Sequence of chain 1.A:
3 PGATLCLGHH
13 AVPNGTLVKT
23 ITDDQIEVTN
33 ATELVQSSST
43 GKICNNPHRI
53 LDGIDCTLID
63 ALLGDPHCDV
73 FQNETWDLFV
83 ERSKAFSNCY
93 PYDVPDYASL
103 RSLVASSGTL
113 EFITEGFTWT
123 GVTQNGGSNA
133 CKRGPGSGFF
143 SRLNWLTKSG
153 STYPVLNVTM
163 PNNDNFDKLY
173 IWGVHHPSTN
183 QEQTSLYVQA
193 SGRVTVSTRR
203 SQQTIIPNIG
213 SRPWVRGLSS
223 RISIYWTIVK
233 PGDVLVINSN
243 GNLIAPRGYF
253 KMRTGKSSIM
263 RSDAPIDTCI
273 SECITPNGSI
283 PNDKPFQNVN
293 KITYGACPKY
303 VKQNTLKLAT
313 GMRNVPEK

Sequence of chain 1.C:
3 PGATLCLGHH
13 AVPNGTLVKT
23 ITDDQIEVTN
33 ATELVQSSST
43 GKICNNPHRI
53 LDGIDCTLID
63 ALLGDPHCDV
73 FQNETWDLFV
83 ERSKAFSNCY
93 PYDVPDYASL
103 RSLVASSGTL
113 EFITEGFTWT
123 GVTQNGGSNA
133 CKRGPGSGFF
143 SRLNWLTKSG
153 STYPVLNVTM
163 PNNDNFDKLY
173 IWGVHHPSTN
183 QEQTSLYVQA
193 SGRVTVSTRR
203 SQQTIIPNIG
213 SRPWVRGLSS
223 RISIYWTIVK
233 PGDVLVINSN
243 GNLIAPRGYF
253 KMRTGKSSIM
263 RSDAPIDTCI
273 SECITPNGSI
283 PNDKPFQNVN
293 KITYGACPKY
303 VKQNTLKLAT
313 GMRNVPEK

The protein below binds the small molecule below.
Small molecule (SMILES): CC(=O)N[C@H]1[C@H](O[C@H]2[C@H](O)[C@@H](NC(C)=O)CO[C@@H]2CO)O[C@H](CO)[C@@H](O[C@@H]2O[C@H](CO[C@H]3O[C@H](CO)[C@@H](O)[C@H](O)[C@@H]3O)[C@@H](O)[C@H](O)[C@@H]2O)[C@@H]1O

Binding-site contacts:
Ligand atom C8 contacts residue ASN159 of chain 1.A at 4.1 Å.
Ligand atom C5 contacts residue ASN159 of chain 1.A at 3.6 Å.
Ligand atom C2 contacts residue TRP216 of chain 1.C at 4.2 Å (hydrophobic).
Ligand atom N2 contacts residue SER213 of chain 1.C at 4.0 Å.
Ligand atom C6 contacts residue THR161 of chain 1.A at 3.7 Å.
Ligand atom O5 contacts residue ASN159 of chain 1.A at 2.4 Å (h-bond).
Ligand atom C8 contacts residue SER213 of chain 1.C at 4.5 Å.
Ligand atom C8 contacts residue THR161 of chain 1.A at 3.8 Å.
Ligand atom C4 contacts residue ASN159 of chain 1.A at 4.2 Å.
Ligand atom C2 contacts residue ASN159 of chain 1.A at 2.2 Å.
Ligand atom C5 contacts residue TRP216 of chain 1.C at 4.4 Å (hydrophobic).
Ligand atom O7 contacts residue TRP216 of chain 1.C at 3.5 Å (h-bond).
Ligand atom O7 contacts residue PRO215 of chain 1.C at 4.1 Å.
Ligand atom O6 contacts residue TRP216 of chain 1.C at 4.5 Å.
Ligand atom C8 contacts residue VAL236 of chain 1.A at 4.0 Å (hydrophobic).
Ligand atom O3 contacts residue TRP216 of chain 1.C at 4.5 Å.
Ligand atom C7 contacts residue ASN159 of chain 1.A at 3.0 Å.
Ligand atom C1 contacts residue ASN159 of chain 1.A at 1.4 Å.
Ligand atom C3 contacts residue ASN159 of chain 1.A at 3.6 Å.
Ligand atom N2 contacts residue ASN159 of chain 1.A at 2.6 Å (h-bond).
Ligand atom O6 contacts residue THR161 of chain 1.A at 3.6 Å.
Ligand atom O7 contacts residue ASN159 of chain 1.A at 3.2 Å (h-bond).